Sequence of chain 1.B:
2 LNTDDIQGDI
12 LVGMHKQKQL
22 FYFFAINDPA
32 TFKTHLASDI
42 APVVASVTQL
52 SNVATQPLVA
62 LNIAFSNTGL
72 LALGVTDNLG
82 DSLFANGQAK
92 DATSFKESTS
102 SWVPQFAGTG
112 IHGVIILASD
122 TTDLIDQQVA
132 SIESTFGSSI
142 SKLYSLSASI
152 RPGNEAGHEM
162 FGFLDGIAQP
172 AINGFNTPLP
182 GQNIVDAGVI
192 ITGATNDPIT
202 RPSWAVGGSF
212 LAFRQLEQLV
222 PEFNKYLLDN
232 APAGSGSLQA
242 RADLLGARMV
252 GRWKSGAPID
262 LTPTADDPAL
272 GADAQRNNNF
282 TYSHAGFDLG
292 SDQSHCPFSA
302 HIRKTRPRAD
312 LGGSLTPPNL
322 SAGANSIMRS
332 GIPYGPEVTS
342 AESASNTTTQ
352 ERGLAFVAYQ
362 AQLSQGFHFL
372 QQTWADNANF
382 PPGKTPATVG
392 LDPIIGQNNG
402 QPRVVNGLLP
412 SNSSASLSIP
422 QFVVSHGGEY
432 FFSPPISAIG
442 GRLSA

This small molecule binds to this protein.
Small molecule (SMILES): CC(=O)N[C@@H]1[C@@H](O)[C@H](O)[C@@H](CO)O[C@H]1O

Binding-site contacts:
Ligand atom C8 contacts residue GLN276 of chain 1.B at 3.2 Å.
Ligand atom C4 contacts residue ASN280 of chain 1.B at 4.2 Å.
Ligand atom C8 contacts residue ARG277 of chain 1.B at 4.2 Å.
Ligand atom O7 contacts residue GLN276 of chain 1.B at 4.3 Å.
Ligand atom C7 contacts residue ASN280 of chain 1.B at 3.5 Å.
Ligand atom O6 contacts residue PRO318 of chain 1.B at 3.4 Å.
Ligand atom O7 contacts residue ASN280 of chain 1.B at 3.7 Å.
Ligand atom C7 contacts residue ARG277 of chain 1.B at 4.2 Å.
Ligand atom C3 contacts residue ASN280 of chain 1.B at 3.7 Å.
Ligand atom C1 contacts residue ASN280 of chain 1.B at 1.4 Å.
Ligand atom C7 contacts residue GLN276 of chain 1.B at 3.9 Å.
Ligand atom N2 contacts residue ASN280 of chain 1.B at 2.8 Å (h-bond).
Ligand atom O7 contacts residue ARG277 of chain 1.B at 3.6 Å.
Ligand atom C5 contacts residue ASN280 of chain 1.B at 3.6 Å.
Ligand atom O5 contacts residue PRO318 of chain 1.B at 4.2 Å.
Ligand atom C2 contacts residue ASN280 of chain 1.B at 2.4 Å.
Ligand atom C8 contacts residue PRO181 of chain 1.B at 4.2 Å (hydrophobic).
Ligand atom O5 contacts residue ASN280 of chain 1.B at 2.3 Å (h-bond).